Binding-site contacts:
Ligand atom CAP contacts residue TRP241 of chain 1.C at 2.9 Å (hydrophobic).
Ligand atom CAK contacts residue TRP241 of chain 1.C at 3.9 Å (hydrophobic).
Ligand atom NAF contacts residue PHE117 of chain 1.C at 3.7 Å.
Ligand atom CAP contacts residue MET233 of chain 1.C at 3.5 Å (hydrophobic).
Ligand atom CAE contacts residue TYR194 of chain 1.C at 3.8 Å (hydrophobic).
Ligand atom CAO contacts residue MET233 of chain 1.C at 3.5 Å (hydrophobic).
Ligand atom OAU contacts residue PRO230 of chain 1.C at 3.3 Å.
Ligand atom NAF contacts residue NAP1 of chain 1.K at 2.9 Å (h-bond).
Ligand atom SAC contacts residue NAP1 of chain 1.K at 3.2 Å (h-bond).
Ligand atom CAO contacts residue TRP241 of chain 1.C at 3.3 Å (hydrophobic).
Ligand atom CAH contacts residue NAP1 of chain 1.K at 3.8 Å.
Ligand atom SAC contacts residue PHE117 of chain 1.C at 3.9 Å.
Ligand atom CAB contacts residue PHE117 of chain 1.C at 3.6 Å (hydrophobic).
Ligand atom CL1 contacts residue TRP241 of chain 1.C at 3.3 Å.
Ligand atom NAA contacts residue SER115 of chain 1.C at 3.0 Å (h-bond).
Ligand atom CAB contacts residue NAP1 of chain 1.K at 3.4 Å.
Ligand atom CAB contacts residue SER115 of chain 1.C at 3.9 Å.
Ligand atom CAM contacts residue PHE117 of chain 1.C at 3.5 Å (hydrophobic).
Ligand atom CAI contacts residue PHE117 of chain 1.C at 3.7 Å (hydrophobic).
Ligand atom CAD contacts residue NAP1 of chain 1.K at 3.8 Å.
Ligand atom CAJ contacts residue PHE117 of chain 1.C at 3.6 Å (hydrophobic).
Ligand atom CAH contacts residue PHE117 of chain 1.C at 3.7 Å (hydrophobic).
Ligand atom NAA contacts residue PHE117 of chain 1.C at 3.8 Å.
Ligand atom CAL contacts residue PHE117 of chain 1.C at 3.3 Å (hydrophobic).
Ligand atom NAA contacts residue NAP1 of chain 1.K at 2.8 Å (h-bond).
Ligand atom CAD contacts residue PHE117 of chain 1.C at 3.7 Å (hydrophobic).
Ligand atom CAI contacts residue NAP1 of chain 1.K at 3.4 Å.
Ligand atom CAG contacts residue PHE117 of chain 1.C at 3.7 Å (hydrophobic).
Ligand atom NAF contacts residue TYR194 of chain 1.C at 3.6 Å (h-bond).
Ligand atom CAJ contacts residue NAP1 of chain 1.K at 3.4 Å.
Ligand atom CAG contacts residue NAP1 of chain 1.K at 3.6 Å.
Ligand atom CAE contacts residue PHE117 of chain 1.C at 3.6 Å (hydrophobic).
Ligand atom OAU contacts residue NAP1 of chain 1.K at 3.9 Å.
Ligand atom CAM contacts residue CYS188 of chain 1.C at 3.7 Å (hydrophobic).
Ligand atom CAL contacts residue CYS188 of chain 1.C at 3.5 Å (hydrophobic).
Ligand atom CAE contacts residue NAP1 of chain 1.K at 3.7 Å.
Ligand atom OAU contacts residue LEU229 of chain 1.C at 3.6 Å.
Ligand atom CAJ contacts residue TYR194 of chain 1.C at 3.3 Å (hydrophobic).
Ligand atom CAG contacts residue PRO230 of chain 1.C at 3.7 Å (hydrophobic).
Ligand atom CAJ contacts residue ASP181 of chain 1.C at 3.6 Å.

The small molecule below binds the protein below.
Small molecule (SMILES): Nc1nc2ccc(C(=O)NCc3ccc(Cl)c(Cl)c3)cc2s1

Sequence of chain 1.C:
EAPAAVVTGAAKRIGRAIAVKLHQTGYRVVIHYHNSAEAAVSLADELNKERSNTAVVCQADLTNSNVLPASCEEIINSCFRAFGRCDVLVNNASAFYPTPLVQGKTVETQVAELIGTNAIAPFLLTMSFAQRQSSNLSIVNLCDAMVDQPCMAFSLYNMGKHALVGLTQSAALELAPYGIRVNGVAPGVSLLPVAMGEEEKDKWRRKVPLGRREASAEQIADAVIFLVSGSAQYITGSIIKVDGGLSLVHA